Binding-site contacts:
Ligand atom C6 contacts residue TYR72 of chain 1.B at 3.5 Å (hydrophobic).
Ligand atom O5 contacts residue ASN73 of chain 1.B at 2.4 Å (h-bond).
Ligand atom O7 contacts residue ASP41 of chain 1.B at 2.5 Å (salt-bridge).
Ligand atom O3 contacts residue ARG77 of chain 1.B at 3.3 Å (salt-bridge).
Ligand atom C2 contacts residue PHE19 of chain 1.B at 3.9 Å (hydrophobic).
Ligand atom O4 contacts residue VAL40 of chain 1.B at 3.7 Å.
Ligand atom C3 contacts residue MAN4 of chain 1.C at 3.8 Å.
Ligand atom C5 contacts residue TYR72 of chain 1.B at 3.9 Å (hydrophobic).
Ligand atom C3 contacts residue ASP41 of chain 1.B at 3.3 Å.
Ligand atom C7 contacts residue ARG77 of chain 1.B at 3.4 Å.
Ligand atom C8 contacts residue ASP41 of chain 1.B at 3.2 Å.
Ligand atom C3 contacts residue ASN73 of chain 1.B at 3.8 Å.
Ligand atom C8 contacts residue ARG77 of chain 1.B at 3.2 Å.
Ligand atom C1 contacts residue ASN73 of chain 1.B at 1.5 Å.
Ligand atom O4 contacts residue MAN4 of chain 1.C at 3.3 Å (h-bond).
Ligand atom C4 contacts residue PHE17 of chain 1.B at 3.8 Å (hydrophobic).
Ligand atom O6 contacts residue PHE19 of chain 1.B at 3.7 Å.
Ligand atom O7 contacts residue ARG77 of chain 1.B at 2.8 Å.
Ligand atom C6 contacts residue PHE17 of chain 1.B at 3.8 Å (hydrophobic).
Ligand atom C2 contacts residue PHE17 of chain 1.B at 3.3 Å (hydrophobic).
Ligand atom C3 contacts residue PHE17 of chain 1.B at 3.5 Å (hydrophobic).
Ligand atom C1 contacts residue PHE19 of chain 1.B at 3.9 Å (hydrophobic).
Ligand atom O7 contacts residue VAL40 of chain 1.B at 3.3 Å.
Ligand atom C2 contacts residue VAL40 of chain 1.B at 3.8 Å (hydrophobic).
Ligand atom O3 contacts residue ASP41 of chain 1.B at 3.5 Å (salt-bridge).
Ligand atom C5 contacts residue ASN73 of chain 1.B at 3.6 Å.
Ligand atom C1 contacts residue TYR72 of chain 1.B at 3.7 Å (hydrophobic).
Ligand atom C7 contacts residue ASP41 of chain 1.B at 2.9 Å.
Ligand atom O2 contacts residue MAN4 of chain 1.C at 3.8 Å.
Ligand atom O3 contacts residue ASN73 of chain 1.B at 3.7 Å.
Ligand atom C4 contacts residue MAN4 of chain 1.C at 3.7 Å.
Ligand atom O7 contacts residue THR75 of chain 1.B at 3.1 Å (h-bond).
Ligand atom O5 contacts residue PHE17 of chain 1.B at 3.9 Å.
Ligand atom N2 contacts residue ASN73 of chain 1.B at 2.9 Å (h-bond).
Ligand atom C1 contacts residue PHE17 of chain 1.B at 3.5 Å (hydrophobic).
Ligand atom C5 contacts residue MAN4 of chain 1.C at 3.4 Å.
Ligand atom O5 contacts residue TYR72 of chain 1.B at 3.7 Å.
Ligand atom C2 contacts residue ASN73 of chain 1.B at 2.5 Å.
Ligand atom O6 contacts residue ASN73 of chain 1.B at 3.5 Å (h-bond).
Ligand atom O6 contacts residue TYR72 of chain 1.B at 3.4 Å.

This small molecule binds to this protein.
Small molecule (SMILES): CC(=O)N[C@H]1[C@H](O[C@H]2[C@H](O)[C@@H](NC(C)=O)CO[C@@H]2CO[C@H]2O[C@@H](C)[C@@H](O)[C@@H](O)[C@@H]2O)O[C@H](CO)[C@@H](O[C@@H]2O[C@H](CO[C@H]3O[C@H](CO)[C@@H](O)[C@H](O)[C@@H]3O)[C@@H](O)[C@H](O[C@@H]3O[C@H](CO)[C@@H](O)[C@H](O)[C@@H]3O)[C@@H]2O)[C@@H]1O

Sequence of chain 1.B:
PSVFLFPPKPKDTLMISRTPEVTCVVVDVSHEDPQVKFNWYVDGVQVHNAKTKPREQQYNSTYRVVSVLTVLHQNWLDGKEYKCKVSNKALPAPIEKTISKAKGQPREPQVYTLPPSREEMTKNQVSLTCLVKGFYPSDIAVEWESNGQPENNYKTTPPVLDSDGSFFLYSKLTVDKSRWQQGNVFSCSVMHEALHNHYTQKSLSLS